Binding-site contacts:
Ligand atom OH contacts residue LYS175 of chain 1.A at 3.0 Å (salt-bridge).
Ligand atom C4 contacts residue HIS173 of chain 1.A at 4.0 Å.
Ligand atom C3 contacts residue ARG169 of chain 1.A at 3.8 Å.
Ligand atom C4 contacts residue ARG169 of chain 1.A at 3.2 Å.
Ligand atom C4 contacts residue LYS175 of chain 1.A at 3.9 Å.
Ligand atom C3 contacts residue LYS175 of chain 1.A at 3.8 Å.
Ligand atom C2 contacts residue ARG169 of chain 1.A at 3.8 Å.
Ligand atom OH contacts residue HIS173 of chain 1.A at 3.6 Å.
Ligand atom C2 contacts residue LYS170 of chain 1.A at 4.3 Å.
Ligand atom C1 contacts residue LYS170 of chain 1.A at 4.2 Å.
Ligand atom OH contacts residue ARG169 of chain 1.A at 3.9 Å.
Ligand atom C1 contacts residue LYS175 of chain 1.A at 4.4 Å.

The small molecule below binds the protein below.
Small molecule (SMILES): CCCCO

Sequence of chain 1.A:
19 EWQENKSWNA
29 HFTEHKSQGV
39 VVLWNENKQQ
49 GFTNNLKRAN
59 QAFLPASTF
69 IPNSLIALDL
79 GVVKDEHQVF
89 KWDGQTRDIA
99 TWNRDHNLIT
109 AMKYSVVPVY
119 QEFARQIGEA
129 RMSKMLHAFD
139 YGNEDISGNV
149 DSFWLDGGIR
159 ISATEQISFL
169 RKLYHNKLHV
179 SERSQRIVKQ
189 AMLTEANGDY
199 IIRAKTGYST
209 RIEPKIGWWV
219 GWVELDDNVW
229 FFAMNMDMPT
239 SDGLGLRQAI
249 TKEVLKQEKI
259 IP